Binding-site contacts:
Ligand atom C4 contacts residue ASN16 of chain 1.A at 4.2 Å.
Ligand atom C2 contacts residue ASN16 of chain 1.A at 2.5 Å.
Ligand atom C8 contacts residue GLY17 of chain 1.A at 4.4 Å.
Ligand atom C1 contacts residue ASN16 of chain 1.A at 1.4 Å.
Ligand atom C7 contacts residue ASN16 of chain 1.A at 3.3 Å.
Ligand atom C8 contacts residue ASN16 of chain 1.A at 3.2 Å.
Ligand atom C8 contacts residue ASN32 of chain 1.A at 4.0 Å.
Ligand atom O7 contacts residue ASN16 of chain 1.A at 3.5 Å (h-bond).
Ligand atom C8 contacts residue THR31 of chain 1.A at 3.6 Å.
Ligand atom N2 contacts residue ASN16 of chain 1.A at 3.0 Å (h-bond).
Ligand atom C8 contacts residue THR18 of chain 1.A at 2.9 Å.
Ligand atom C3 contacts residue ASN16 of chain 1.A at 3.8 Å.
Ligand atom C7 contacts residue THR18 of chain 1.A at 4.0 Å.
Ligand atom C5 contacts residue ASN16 of chain 1.A at 3.7 Å.
Ligand atom O5 contacts residue ASN16 of chain 1.A at 2.4 Å (h-bond).
Ligand atom O7 contacts residue THR18 of chain 1.A at 4.2 Å.

Sequence of chain 1.A:
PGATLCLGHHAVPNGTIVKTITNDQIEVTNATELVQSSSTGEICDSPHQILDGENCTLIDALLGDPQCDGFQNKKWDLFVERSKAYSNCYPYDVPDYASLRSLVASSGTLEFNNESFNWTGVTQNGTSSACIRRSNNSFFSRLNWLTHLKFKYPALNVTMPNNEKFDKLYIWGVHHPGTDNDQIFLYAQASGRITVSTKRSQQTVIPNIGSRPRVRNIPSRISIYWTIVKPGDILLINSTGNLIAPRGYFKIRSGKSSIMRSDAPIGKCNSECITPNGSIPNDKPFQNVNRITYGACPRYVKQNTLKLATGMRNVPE

A protein and the small-molecule ligand that binds it are described below.
Small molecule (SMILES): CC(=O)N[C@@H]1[C@@H](O)[C@H](O)[C@@H](CO)O[C@H]1O